Sequence of chain 1.A:
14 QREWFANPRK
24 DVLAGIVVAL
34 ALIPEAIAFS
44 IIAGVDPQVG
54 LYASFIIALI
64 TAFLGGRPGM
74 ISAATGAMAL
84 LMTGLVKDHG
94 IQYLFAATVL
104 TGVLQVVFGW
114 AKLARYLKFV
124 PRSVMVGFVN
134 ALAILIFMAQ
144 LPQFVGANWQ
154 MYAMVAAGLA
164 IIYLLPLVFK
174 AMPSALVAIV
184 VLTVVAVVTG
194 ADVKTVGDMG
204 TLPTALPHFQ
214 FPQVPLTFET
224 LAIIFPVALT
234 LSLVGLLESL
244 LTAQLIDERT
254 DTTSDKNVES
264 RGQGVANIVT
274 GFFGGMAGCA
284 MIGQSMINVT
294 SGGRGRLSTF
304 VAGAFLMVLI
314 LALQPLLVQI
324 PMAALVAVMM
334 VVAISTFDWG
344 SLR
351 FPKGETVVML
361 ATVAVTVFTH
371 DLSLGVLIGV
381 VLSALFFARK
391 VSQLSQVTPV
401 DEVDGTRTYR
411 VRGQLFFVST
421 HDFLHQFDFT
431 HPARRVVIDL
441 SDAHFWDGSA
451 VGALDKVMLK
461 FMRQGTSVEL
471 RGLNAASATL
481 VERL

A small-molecule ligand and the protein it binds are described below.
Small molecule (SMILES): CCCCCCCCCCO[C@@H]1O[C@H](CO)[C@@H](O[C@H]2O[C@H](CO)[C@@H](O)[C@H](O)[C@H]2O)[C@H](O)[C@H]1O

Binding-site contacts:
Ligand atom O61 contacts residue ARG15 of chain 1.A at 4.3 Å.
Ligand atom O6 contacts residue ARG70 of chain 1.A at 3.6 Å (salt-bridge).
Ligand atom C9 contacts residue ASP254 of chain 1.A at 4.2 Å.
Ligand atom O6 contacts residue ASP254 of chain 1.A at 2.8 Å (salt-bridge).
Ligand atom C9 contacts residue ARG70 of chain 1.A at 4.2 Å.
Ligand atom O55 contacts residue ASP254 of chain 1.A at 4.2 Å.
Ligand atom O2 contacts residue TRP17 of chain 1.A at 3.1 Å.
Ligand atom C2 contacts residue THR255 of chain 1.A at 4.1 Å.
Ligand atom C8 contacts residue TRP17 of chain 1.A at 4.4 Å (hydrophobic).
Ligand atom C57 contacts residue ARG15 of chain 1.A at 3.8 Å.
Ligand atom O1 contacts residue ASP254 of chain 1.A at 3.4 Å (salt-bridge).
Ligand atom O55 contacts residue THR255 of chain 1.A at 3.1 Å.
Ligand atom C3 contacts residue THR256 of chain 1.A at 4.5 Å.
Ligand atom C11 contacts residue ASP254 of chain 1.A at 3.7 Å.
Ligand atom O49 contacts residue THR255 of chain 1.A at 4.0 Å.
Ligand atom O7 contacts residue ARG15 of chain 1.A at 4.1 Å.
Ligand atom O6 contacts residue THR253 of chain 1.A at 4.3 Å.
Ligand atom O55 contacts residue THR256 of chain 1.A at 2.9 Å (h-bond).
Ligand atom C2 contacts residue THR256 of chain 1.A at 4.2 Å.
Ligand atom C3 contacts residue ARG15 of chain 1.A at 4.2 Å.
Ligand atom C1 contacts residue THR256 of chain 1.A at 4.0 Å.
Ligand atom O49 contacts residue THR256 of chain 1.A at 4.2 Å.
Ligand atom C11 contacts residue ARG70 of chain 1.A at 3.1 Å.
Ligand atom O49 contacts residue ASP254 of chain 1.A at 4.4 Å.